Binding-site contacts:
Ligand atom C8 contacts residue LYS304 of chain 1.A at 3.7 Å.
Ligand atom C5 contacts residue TRP364 of chain 1.A at 4.5 Å (hydrophobic).
Ligand atom C1 contacts residue ASN308 of chain 1.A at 1.4 Å.
Ligand atom C5 contacts residue ASN308 of chain 1.A at 3.7 Å.
Ligand atom C2 contacts residue ASN308 of chain 1.A at 2.5 Å.
Ligand atom O7 contacts residue LYS304 of chain 1.A at 4.3 Å.
Ligand atom C3 contacts residue ASN308 of chain 1.A at 3.8 Å.
Ligand atom C8 contacts residue ASN308 of chain 1.A at 4.5 Å.
Ligand atom C4 contacts residue ASN308 of chain 1.A at 4.2 Å.
Ligand atom N2 contacts residue ASN308 of chain 1.A at 2.9 Å (h-bond).
Ligand atom O5 contacts residue ASN308 of chain 1.A at 2.4 Å (h-bond).
Ligand atom C7 contacts residue ASN308 of chain 1.A at 3.4 Å.
Ligand atom O7 contacts residue ASN308 of chain 1.A at 3.4 Å (h-bond).
Ligand atom C6 contacts residue TRP364 of chain 1.A at 4.3 Å (hydrophobic).

A protein and the small-molecule ligand that binds it are described below.
Small molecule (SMILES): CC(=O)N[C@@H]1[C@@H](O)[C@H](O)[C@@H](CO)O[C@H]1O

Sequence of chain 1.A:
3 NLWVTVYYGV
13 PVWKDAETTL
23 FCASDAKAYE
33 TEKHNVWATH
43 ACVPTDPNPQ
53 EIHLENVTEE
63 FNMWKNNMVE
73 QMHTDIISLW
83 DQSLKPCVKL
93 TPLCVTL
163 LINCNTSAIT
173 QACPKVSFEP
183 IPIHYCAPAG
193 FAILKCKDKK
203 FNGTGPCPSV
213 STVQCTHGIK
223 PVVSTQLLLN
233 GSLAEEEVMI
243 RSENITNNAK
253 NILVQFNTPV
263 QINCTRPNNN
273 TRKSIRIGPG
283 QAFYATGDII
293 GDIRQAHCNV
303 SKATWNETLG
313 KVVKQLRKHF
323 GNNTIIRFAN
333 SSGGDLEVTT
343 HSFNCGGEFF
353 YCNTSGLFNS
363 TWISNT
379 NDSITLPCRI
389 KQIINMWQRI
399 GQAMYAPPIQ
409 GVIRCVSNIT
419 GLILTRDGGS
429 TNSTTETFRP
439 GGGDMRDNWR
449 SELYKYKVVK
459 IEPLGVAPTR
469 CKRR